Binding-site contacts:
Ligand atom C2 contacts residue ASN717 of chain 1.A at 2.4 Å.
Ligand atom C5 contacts residue ASN717 of chain 1.A at 3.7 Å.
Ligand atom C4 contacts residue ASN717 of chain 1.A at 4.2 Å.
Ligand atom O5 contacts residue ASN717 of chain 1.A at 2.4 Å (h-bond).
Ligand atom O4 contacts residue LEU922 of chain 1.A at 4.5 Å.
Ligand atom C3 contacts residue ASN717 of chain 1.A at 3.8 Å.
Ligand atom C5 contacts residue LEU922 of chain 1.A at 4.0 Å (hydrophobic).
Ligand atom C2 contacts residue GLN1071 of chain 1.A at 4.1 Å.
Ligand atom C7 contacts residue GLN1071 of chain 1.A at 4.3 Å.
Ligand atom N2 contacts residue GLN1071 of chain 1.A at 4.5 Å.
Ligand atom O7 contacts residue ASN717 of chain 1.A at 4.3 Å.
Ligand atom O5 contacts residue GLN1071 of chain 1.A at 3.6 Å.
Ligand atom N2 contacts residue ASN717 of chain 1.A at 2.9 Å (h-bond).
Ligand atom C1 contacts residue GLN1071 of chain 1.A at 3.7 Å.
Ligand atom C1 contacts residue ASN717 of chain 1.A at 1.4 Å.
Ligand atom O7 contacts residue GLN1071 of chain 1.A at 3.9 Å.
Ligand atom C8 contacts residue THR716 of chain 1.A at 4.3 Å.
Ligand atom C7 contacts residue ASN717 of chain 1.A at 3.8 Å.

Sequence of chain 1.A:
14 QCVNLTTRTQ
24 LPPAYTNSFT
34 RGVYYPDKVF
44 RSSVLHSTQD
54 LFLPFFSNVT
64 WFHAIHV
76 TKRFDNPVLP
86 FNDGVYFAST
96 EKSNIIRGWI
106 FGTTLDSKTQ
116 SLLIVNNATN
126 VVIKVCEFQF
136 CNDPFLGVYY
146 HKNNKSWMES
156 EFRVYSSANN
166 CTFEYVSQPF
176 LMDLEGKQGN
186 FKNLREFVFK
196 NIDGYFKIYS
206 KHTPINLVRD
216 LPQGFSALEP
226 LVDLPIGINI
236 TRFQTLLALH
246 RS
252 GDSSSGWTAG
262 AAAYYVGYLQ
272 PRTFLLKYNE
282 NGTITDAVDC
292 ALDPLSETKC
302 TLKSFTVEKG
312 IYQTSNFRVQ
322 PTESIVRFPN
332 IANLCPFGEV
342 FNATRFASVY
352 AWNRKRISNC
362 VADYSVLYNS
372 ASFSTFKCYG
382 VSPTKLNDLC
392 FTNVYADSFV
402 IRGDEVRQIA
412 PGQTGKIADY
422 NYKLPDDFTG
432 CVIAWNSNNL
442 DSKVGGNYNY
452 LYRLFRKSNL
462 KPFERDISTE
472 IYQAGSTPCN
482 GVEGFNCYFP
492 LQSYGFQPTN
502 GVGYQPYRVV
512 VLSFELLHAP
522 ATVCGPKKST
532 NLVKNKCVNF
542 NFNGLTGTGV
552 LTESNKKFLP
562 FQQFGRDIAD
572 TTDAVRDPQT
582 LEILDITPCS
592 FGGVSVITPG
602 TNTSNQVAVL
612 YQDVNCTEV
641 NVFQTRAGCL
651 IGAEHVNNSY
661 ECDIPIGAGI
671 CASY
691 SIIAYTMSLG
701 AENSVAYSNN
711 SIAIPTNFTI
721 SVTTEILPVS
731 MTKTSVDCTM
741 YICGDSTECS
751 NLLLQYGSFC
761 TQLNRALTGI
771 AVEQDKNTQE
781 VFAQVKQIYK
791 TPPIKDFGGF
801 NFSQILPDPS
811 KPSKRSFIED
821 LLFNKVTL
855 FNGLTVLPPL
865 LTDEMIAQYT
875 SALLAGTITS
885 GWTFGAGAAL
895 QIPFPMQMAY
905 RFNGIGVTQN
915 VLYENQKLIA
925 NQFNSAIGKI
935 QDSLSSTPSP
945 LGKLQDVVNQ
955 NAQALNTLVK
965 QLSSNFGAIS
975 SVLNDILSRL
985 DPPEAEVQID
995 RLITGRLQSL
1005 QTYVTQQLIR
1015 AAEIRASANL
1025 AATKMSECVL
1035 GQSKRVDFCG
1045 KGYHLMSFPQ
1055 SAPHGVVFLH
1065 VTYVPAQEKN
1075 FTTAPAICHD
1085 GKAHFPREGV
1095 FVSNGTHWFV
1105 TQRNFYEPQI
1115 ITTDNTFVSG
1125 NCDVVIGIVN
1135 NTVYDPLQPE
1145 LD

A protein and the small-molecule ligand that binds it are described below.
Small molecule (SMILES): CC(=O)N[C@@H]1[C@@H](O)[C@H](O)[C@@H](CO)O[C@H]1O